A small-molecule ligand and the protein it binds are described below.
Small molecule (SMILES): CC[C@H](C)[C@H](NC(=O)[C@@H](NC(=O)[C@H](CS)NC(=O)[C@H](C)NC(=O)[C@@H](N)[C@@H](C)O)C(C)C)C(=O)N[C@@H](Cc1ccccc1)C(=O)O

Binding-site contacts:
Ligand atom CG2 contacts residue LYS164 of chain 1.A at 4.0 Å.
Ligand atom CB contacts residue LYS164 of chain 1.A at 3.6 Å.
Ligand atom O contacts residue ARG202 of chain 1.B at 2.9 Å (salt-bridge).
Ligand atom CB contacts residue ARG202 of chain 1.B at 3.4 Å.
Ligand atom CG2 contacts residue TYR361 of chain 1.B at 3.8 Å (hydrophobic).
Ligand atom O contacts residue LYS356 of chain 1.B at 3.4 Å (salt-bridge).
Ligand atom CZ contacts residue TRP102 of chain 1.B at 3.5 Å (hydrophobic).
Ligand atom CZ contacts residue TRP106 of chain 1.B at 3.8 Å (hydrophobic).
Ligand atom CD1 contacts residue SER99 of chain 1.B at 3.5 Å.
Ligand atom CG1 contacts residue LYS164 of chain 1.A at 3.3 Å.
Ligand atom CD1 contacts residue TYR361 of chain 1.B at 3.6 Å (hydrophobic).
Ligand atom CE1 contacts residue SER99 of chain 1.B at 2.9 Å.
Ligand atom SG contacts residue CYS299 of chain 1.B at 3.9 Å.
Ligand atom CE2 contacts residue TRP106 of chain 1.B at 4.1 Å (hydrophobic).
Ligand atom CE2 contacts residue TRP102 of chain 1.B at 3.2 Å (hydrophobic).
Ligand atom CB contacts residue FII1 of chain 1.F at 4.0 Å.
Ligand atom CA contacts residue TYR166 of chain 1.A at 3.9 Å (hydrophobic).
Ligand atom O contacts residue FII1 of chain 1.F at 3.8 Å.
Ligand atom SG contacts residue HIS362 of chain 1.B at 3.5 Å (h-bond).
Ligand atom C contacts residue TYR166 of chain 1.A at 3.5 Å (hydrophobic).
Ligand atom C contacts residue TYR166 of chain 1.A at 3.8 Å (hydrophobic).
Ligand atom CA contacts residue ARG202 of chain 1.B at 3.3 Å.
Ligand atom CG2 contacts residue FII1 of chain 1.F at 3.5 Å.
Ligand atom OXT contacts residue GLN167 of chain 1.A at 3.1 Å (h-bond).
Ligand atom CB contacts residue HIS362 of chain 1.B at 4.0 Å.
Ligand atom CB contacts residue TYR361 of chain 1.B at 3.7 Å (hydrophobic).
Ligand atom O contacts residue TYR166 of chain 1.A at 4.1 Å.
Ligand atom CE1 contacts residue LEU96 of chain 1.B at 4.1 Å (hydrophobic).
Ligand atom O contacts residue TYR166 of chain 1.A at 3.9 Å.
Ligand atom N contacts residue TYR166 of chain 1.A at 3.4 Å.
Ligand atom SG contacts residue ASP297 of chain 1.B at 3.1 Å (salt-bridge).
Ligand atom O contacts residue FII1 of chain 1.F at 3.9 Å.
Ligand atom CA contacts residue TYR166 of chain 1.A at 3.7 Å (hydrophobic).
Ligand atom CB contacts residue ZN1 of chain 1.E at 3.6 Å.
Ligand atom C contacts residue ARG202 of chain 1.B at 3.7 Å.
Ligand atom SG contacts residue ZN1 of chain 1.E at 2.3 Å.
Ligand atom O contacts residue TYR166 of chain 1.A at 3.9 Å.
Ligand atom CZ contacts residue SER99 of chain 1.B at 3.8 Å.
Ligand atom CD2 contacts residue TRP102 of chain 1.B at 3.6 Å (hydrophobic).
Ligand atom N contacts residue ARG202 of chain 1.B at 3.9 Å.

Sequence of chain 1.B:
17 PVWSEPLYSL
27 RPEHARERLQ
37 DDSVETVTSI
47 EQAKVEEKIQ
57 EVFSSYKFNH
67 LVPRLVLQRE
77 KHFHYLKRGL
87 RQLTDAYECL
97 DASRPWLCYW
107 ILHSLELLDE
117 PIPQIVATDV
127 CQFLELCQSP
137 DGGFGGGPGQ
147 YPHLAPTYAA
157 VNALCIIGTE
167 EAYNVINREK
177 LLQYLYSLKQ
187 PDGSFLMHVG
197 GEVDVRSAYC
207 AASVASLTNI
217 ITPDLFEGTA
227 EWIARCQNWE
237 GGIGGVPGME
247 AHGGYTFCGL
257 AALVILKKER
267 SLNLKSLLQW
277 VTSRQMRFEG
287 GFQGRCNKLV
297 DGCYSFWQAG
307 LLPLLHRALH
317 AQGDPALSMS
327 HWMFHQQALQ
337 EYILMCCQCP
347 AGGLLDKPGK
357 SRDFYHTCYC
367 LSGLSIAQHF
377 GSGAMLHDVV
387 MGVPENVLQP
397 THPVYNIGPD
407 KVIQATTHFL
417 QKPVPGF

Sequence of chain 1.A:
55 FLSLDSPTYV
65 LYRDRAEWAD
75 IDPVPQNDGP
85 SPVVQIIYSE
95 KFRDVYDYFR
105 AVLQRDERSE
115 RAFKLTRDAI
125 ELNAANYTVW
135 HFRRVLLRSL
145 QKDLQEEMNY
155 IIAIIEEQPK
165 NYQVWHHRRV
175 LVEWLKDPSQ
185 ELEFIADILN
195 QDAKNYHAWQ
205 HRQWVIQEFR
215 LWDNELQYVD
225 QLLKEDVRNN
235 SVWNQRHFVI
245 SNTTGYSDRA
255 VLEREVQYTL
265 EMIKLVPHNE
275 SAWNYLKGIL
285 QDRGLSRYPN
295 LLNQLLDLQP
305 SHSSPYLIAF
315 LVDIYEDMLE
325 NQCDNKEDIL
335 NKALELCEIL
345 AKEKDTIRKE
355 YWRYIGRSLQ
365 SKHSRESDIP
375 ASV